Binding-site contacts:
Ligand atom CAD contacts residue TRP177 of chain 1.C at 4.0 Å (hydrophobic).
Ligand atom CAM contacts residue VAL120 of chain 1.C at 4.1 Å (hydrophobic).
Ligand atom CAG contacts residue TRP177 of chain 1.C at 3.9 Å (hydrophobic).
Ligand atom CAD contacts residue MET174 of chain 1.C at 4.2 Å (hydrophobic).
Ligand atom CAM contacts residue CYS122 of chain 1.C at 4.0 Å (hydrophobic).
Ligand atom CAJ contacts residue PHE215 of chain 1.D at 3.8 Å (hydrophobic).
Ligand atom CAE contacts residue ASP233 of chain 1.D at 3.9 Å.
Ligand atom CAM contacts residue TYR170 of chain 1.C at 4.2 Å (hydrophobic).
Ligand atom CAK contacts residue PHE215 of chain 1.D at 4.1 Å (hydrophobic).
Ligand atom CAF contacts residue TRP177 of chain 1.C at 3.9 Å (hydrophobic).
Ligand atom CAI contacts residue NDP1 of chain 1.I at 3.3 Å.
Ligand atom CAK contacts residue THR121 of chain 1.C at 4.1 Å.
Ligand atom CAD contacts residue TRP178 of chain 1.C at 4.0 Å (hydrophobic).
Ligand atom CAE contacts residue MET237 of chain 1.D at 4.1 Å (hydrophobic).
Ligand atom CAI contacts residue TYR170 of chain 1.C at 3.4 Å (hydrophobic).
Ligand atom CAL contacts residue NDP1 of chain 1.I at 3.7 Å.
Ligand atom CAI contacts residue MET174 of chain 1.C at 3.4 Å (hydrophobic).
Ligand atom NAC contacts residue NDP1 of chain 1.I at 3.1 Å (h-bond).
Ligand atom CAG contacts residue TYR219 of chain 1.D at 3.8 Å (hydrophobic).
Ligand atom CAH contacts residue MET174 of chain 1.C at 4.0 Å (hydrophobic).
Ligand atom CAE contacts residue NDP1 of chain 1.I at 4.2 Å.
Ligand atom CAD contacts residue NDP1 of chain 1.I at 3.9 Å.
Ligand atom FAB contacts residue THR121 of chain 1.C at 3.3 Å.
Ligand atom CAE contacts residue TRP178 of chain 1.C at 3.8 Å (hydrophobic).
Ligand atom CAG contacts residue ASP233 of chain 1.D at 3.6 Å.
Ligand atom CAG contacts residue NDP1 of chain 1.I at 3.5 Å.
Ligand atom CAM contacts residue THR121 of chain 1.C at 3.8 Å.
Ligand atom CAF contacts residue NDP1 of chain 1.I at 3.4 Å.
Ligand atom FAB contacts residue PHE215 of chain 1.D at 3.5 Å.
Ligand atom CAL contacts residue MET174 of chain 1.C at 3.4 Å (hydrophobic).
Ligand atom CAL contacts residue VAL120 of chain 1.C at 4.0 Å (hydrophobic).
Ligand atom CAK contacts residue CYS122 of chain 1.C at 4.2 Å (hydrophobic).
Ligand atom FAB contacts residue PRO123 of chain 1.C at 4.2 Å.
Ligand atom CAE contacts residue TRP177 of chain 1.C at 3.7 Å (hydrophobic).
Ligand atom FAB contacts residue CYS122 of chain 1.C at 3.9 Å.
Ligand atom CAH contacts residue NDP1 of chain 1.I at 3.7 Å.
Ligand atom CAL contacts residue TYR170 of chain 1.C at 3.0 Å (hydrophobic).
Ligand atom CAM contacts residue MET174 of chain 1.C at 3.9 Å (hydrophobic).
Ligand atom NAC contacts residue TRP177 of chain 1.C at 3.8 Å.
Ligand atom CAJ contacts residue TRP177 of chain 1.C at 4.1 Å (hydrophobic).

Sequence of chain 1.C:
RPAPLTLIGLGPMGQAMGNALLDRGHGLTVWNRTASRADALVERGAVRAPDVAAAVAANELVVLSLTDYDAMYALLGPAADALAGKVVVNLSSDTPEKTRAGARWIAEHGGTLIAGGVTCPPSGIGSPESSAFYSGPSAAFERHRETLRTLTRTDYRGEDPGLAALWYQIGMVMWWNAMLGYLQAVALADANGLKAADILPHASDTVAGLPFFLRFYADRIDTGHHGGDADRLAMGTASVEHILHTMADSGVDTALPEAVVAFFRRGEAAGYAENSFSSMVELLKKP

Sequence of chain 1.D:
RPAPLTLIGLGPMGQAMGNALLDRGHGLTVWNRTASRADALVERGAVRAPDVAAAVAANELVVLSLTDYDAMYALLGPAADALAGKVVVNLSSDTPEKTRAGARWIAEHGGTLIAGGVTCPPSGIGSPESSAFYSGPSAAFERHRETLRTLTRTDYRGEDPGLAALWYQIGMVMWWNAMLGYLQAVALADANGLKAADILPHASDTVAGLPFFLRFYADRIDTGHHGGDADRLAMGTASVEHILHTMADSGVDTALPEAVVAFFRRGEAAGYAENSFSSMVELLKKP

The small molecule below binds the protein below.
Small molecule (SMILES): Fc1ccc(F)c(C2CCCN2)c1